This small molecule binds to this protein.
Small molecule (SMILES): O=C(NC[C@@H]1COc2ccccc2O1)c1ccco1

Binding-site contacts:
Ligand atom O19 contacts residue GLU55 of chain 1.E at 4.3 Å.
Ligand atom C6 contacts residue TYR89 of chain 1.E at 4.3 Å (hydrophobic).
Ligand atom C6 contacts residue GLY93 of chain 1.E at 4.0 Å.
Ligand atom N12 contacts residue LEU74 of chain 1.E at 4.4 Å.
Ligand atom O19 contacts residue LEU74 of chain 1.E at 4.2 Å.
Ligand atom C1 contacts residue VAL25 of chain 1.E at 4.1 Å (hydrophobic).
Ligand atom C14 contacts residue LEU74 of chain 1.E at 4.1 Å (hydrophobic).
Ligand atom C2 contacts residue ASP72 of chain 1.E at 3.8 Å.
Ligand atom C3 contacts residue ASP72 of chain 1.E at 4.4 Å.
Ligand atom O15 contacts residue SER57 of chain 1.E at 3.8 Å.
Ligand atom C1 contacts residue LEU74 of chain 1.E at 4.0 Å (hydrophobic).
Ligand atom C6 contacts residue THR92 of chain 1.E at 3.5 Å.
Ligand atom C17 contacts residue GLU55 of chain 1.E at 3.2 Å.
Ligand atom C1 contacts residue THR92 of chain 1.E at 4.4 Å.
Ligand atom C9 contacts residue LEU74 of chain 1.E at 4.1 Å (hydrophobic).
Ligand atom C13 contacts residue LEU74 of chain 1.E at 3.9 Å (hydrophobic).
Ligand atom O10 contacts residue LEU74 of chain 1.E at 3.9 Å.
Ligand atom C16 contacts residue GLU55 of chain 1.E at 3.9 Å.
Ligand atom C1 contacts residue LYS23 of chain 1.E at 3.6 Å.
Ligand atom C5 contacts residue THR92 of chain 1.E at 3.5 Å.
Ligand atom C9 contacts residue THR92 of chain 1.E at 4.3 Å.
Ligand atom C2 contacts residue LEU74 of chain 1.E at 3.9 Å (hydrophobic).
Ligand atom C18 contacts residue GLU55 of chain 1.E at 3.3 Å.
Ligand atom C3 contacts residue LEU74 of chain 1.E at 4.1 Å (hydrophobic).
Ligand atom C6 contacts residue LYS23 of chain 1.E at 4.4 Å.
Ligand atom C1 contacts residue ASP72 of chain 1.E at 4.3 Å.
Ligand atom O10 contacts residue THR92 of chain 1.E at 3.4 Å.
Ligand atom C9 contacts residue TYR89 of chain 1.E at 4.0 Å (hydrophobic).
Ligand atom C4 contacts residue LEU74 of chain 1.E at 4.3 Å (hydrophobic).
Ligand atom C2 contacts residue LEU24 of chain 1.E at 4.2 Å (hydrophobic).
Ligand atom C2 contacts residue LYS23 of chain 1.E at 4.1 Å.
Ligand atom C6 contacts residue VAL25 of chain 1.E at 4.0 Å (hydrophobic).
Ligand atom O19 contacts residue SER57 of chain 1.E at 4.2 Å.
Ligand atom C18 contacts residue ASP56 of chain 1.E at 4.2 Å.
Ligand atom C5 contacts residue LEU74 of chain 1.E at 4.0 Å (hydrophobic).
Ligand atom O15 contacts residue LEU74 of chain 1.E at 3.9 Å.
Ligand atom O10 contacts residue TYR89 of chain 1.E at 3.6 Å.
Ligand atom C6 contacts residue LEU74 of chain 1.E at 4.2 Å (hydrophobic).
Ligand atom C1 contacts residue LEU24 of chain 1.E at 3.9 Å (hydrophobic).
Ligand atom C4 contacts residue THR92 of chain 1.E at 4.3 Å.

Sequence of chain 1.E:
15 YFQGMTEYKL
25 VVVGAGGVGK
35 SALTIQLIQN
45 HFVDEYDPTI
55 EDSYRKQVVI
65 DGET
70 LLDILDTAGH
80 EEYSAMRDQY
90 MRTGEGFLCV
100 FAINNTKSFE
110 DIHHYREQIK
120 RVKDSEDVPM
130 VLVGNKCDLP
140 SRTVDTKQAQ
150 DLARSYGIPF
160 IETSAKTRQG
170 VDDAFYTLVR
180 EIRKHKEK